A protein and the small-molecule ligand that binds it are described below.
Small molecule (SMILES): OC[C@H]1O[C@@H](O)[C@H](F)[C@@H](O)[C@@H]1O

Sequence of chain 2.B:
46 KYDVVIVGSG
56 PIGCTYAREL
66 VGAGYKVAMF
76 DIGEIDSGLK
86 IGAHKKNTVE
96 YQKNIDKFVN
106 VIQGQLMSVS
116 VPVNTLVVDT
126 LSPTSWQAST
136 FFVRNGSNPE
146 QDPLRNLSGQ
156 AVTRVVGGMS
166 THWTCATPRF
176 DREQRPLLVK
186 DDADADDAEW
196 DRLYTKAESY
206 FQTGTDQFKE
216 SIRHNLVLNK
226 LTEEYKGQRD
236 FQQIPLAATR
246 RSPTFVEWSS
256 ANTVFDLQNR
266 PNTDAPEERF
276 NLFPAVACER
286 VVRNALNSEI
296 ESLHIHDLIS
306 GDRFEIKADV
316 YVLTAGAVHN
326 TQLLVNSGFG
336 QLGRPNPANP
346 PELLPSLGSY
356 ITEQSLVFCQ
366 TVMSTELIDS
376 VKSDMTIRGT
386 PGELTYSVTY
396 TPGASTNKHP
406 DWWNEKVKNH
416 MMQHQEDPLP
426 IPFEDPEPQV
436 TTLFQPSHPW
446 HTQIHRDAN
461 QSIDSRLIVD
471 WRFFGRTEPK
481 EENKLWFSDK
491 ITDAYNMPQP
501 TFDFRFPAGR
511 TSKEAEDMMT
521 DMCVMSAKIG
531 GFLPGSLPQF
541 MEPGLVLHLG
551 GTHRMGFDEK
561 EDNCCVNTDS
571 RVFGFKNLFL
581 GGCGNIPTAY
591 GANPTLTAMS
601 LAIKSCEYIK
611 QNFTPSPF

Binding-site contacts:
Ligand atom C3 contacts residue ASN593 of chain 2.B at 3.8 Å.
Ligand atom C4 contacts residue FAD1 of chain 2.F at 3.9 Å.
Ligand atom C2 contacts residue ASN593 of chain 2.B at 3.7 Å.
Ligand atom F2 contacts residue THR169 of chain 2.B at 3.3 Å.
Ligand atom O3 contacts residue ASN593 of chain 2.B at 2.8 Å (h-bond).
Ligand atom C2 contacts residue FAD1 of chain 2.F at 3.8 Å.
Ligand atom C5 contacts residue VAL546 of chain 2.B at 4.1 Å (hydrophobic).
Ligand atom C1 contacts residue ARG472 of chain 2.B at 4.1 Å.
Ligand atom C1 contacts residue GLN448 of chain 2.B at 3.8 Å.
Ligand atom O1 contacts residue ARG472 of chain 2.B at 3.3 Å.
Ligand atom C5 contacts residue FAD1 of chain 2.F at 4.2 Å.
Ligand atom C2 contacts residue GLN448 of chain 2.B at 3.5 Å.
Ligand atom O4 contacts residue HIS548 of chain 2.B at 3.3 Å (h-bond).
Ligand atom O1 contacts residue GLN448 of chain 2.B at 3.0 Å (h-bond).
Ligand atom O6 contacts residue LEU545 of chain 2.B at 4.2 Å.
Ligand atom C6 contacts residue LEU545 of chain 2.B at 4.0 Å (hydrophobic).
Ligand atom O1 contacts residue THR169 of chain 2.B at 4.0 Å.
Ligand atom C4 contacts residue HIS548 of chain 2.B at 3.5 Å.
Ligand atom C2 contacts residue THR169 of chain 2.B at 4.0 Å.
Ligand atom O3 contacts residue HIS548 of chain 2.B at 2.5 Å (h-bond).
Ligand atom C6 contacts residue LEU361 of chain 2.B at 4.1 Å (hydrophobic).
Ligand atom C6 contacts residue VAL546 of chain 2.B at 3.8 Å (hydrophobic).
Ligand atom O1 contacts residue ASP452 of chain 2.B at 2.6 Å (salt-bridge).
Ligand atom O5 contacts residue ASP452 of chain 2.B at 3.7 Å.
Ligand atom F2 contacts residue GLN448 of chain 2.B at 3.0 Å.
Ligand atom O1 contacts residue HIS450 of chain 2.B at 3.2 Å.
Ligand atom O3 contacts residue FAD1 of chain 2.F at 3.2 Å.
Ligand atom O4 contacts residue VAL546 of chain 2.B at 2.7 Å (h-bond).
Ligand atom O4 contacts residue FAD1 of chain 2.F at 3.2 Å.
Ligand atom C1 contacts residue THR169 of chain 2.B at 3.5 Å.
Ligand atom F2 contacts residue FAD1 of chain 2.F at 2.9 Å.
Ligand atom C1 contacts residue ASP452 of chain 2.B at 3.1 Å.
Ligand atom O5 contacts residue ARG472 of chain 2.B at 3.9 Å.
Ligand atom F2 contacts residue ASN593 of chain 2.B at 3.3 Å.
Ligand atom C4 contacts residue VAL546 of chain 2.B at 3.4 Å (hydrophobic).
Ligand atom C3 contacts residue FAD1 of chain 2.F at 3.1 Å.
Ligand atom C2 contacts residue PHE474 of chain 2.B at 4.0 Å (hydrophobic).
Ligand atom O6 contacts residue ASN454 of chain 2.B at 3.7 Å.
Ligand atom F2 contacts residue ALA171 of chain 2.B at 4.1 Å.
Ligand atom C3 contacts residue HIS548 of chain 2.B at 3.4 Å.